Binding-site contacts:
Ligand atom C16 contacts residue PHE101 of chain 1.C at 3.6 Å (hydrophobic).
Ligand atom C15 contacts residue GLU450 of chain 1.D at 3.6 Å.
Ligand atom C3 contacts residue PHE466 of chain 1.D at 3.4 Å (hydrophobic).
Ligand atom C11 contacts residue GLU450 of chain 1.D at 3.5 Å.
Ligand atom O1 contacts residue ALA383 of chain 1.D at 3.0 Å (h-bond).
Ligand atom C11 contacts residue GLU323 of chain 1.C at 3.4 Å.
Ligand atom C5 contacts residue GLY98 of chain 1.C at 3.7 Å.
Ligand atom N2 contacts residue ASN465 of chain 1.D at 2.8 Å (h-bond).
Ligand atom C8 contacts residue ARG95 of chain 1.C at 3.8 Å.
Ligand atom C7 contacts residue ALA383 of chain 1.D at 3.6 Å (hydrophobic).
Ligand atom C17 contacts residue TYR18 of chain 1.C at 3.6 Å (hydrophobic).
Ligand atom N1 contacts residue PHE101 of chain 1.C at 3.5 Å.
Ligand atom N4 contacts residue ALA383 of chain 1.D at 2.9 Å (h-bond).
Ligand atom C2 contacts residue PHE466 of chain 1.D at 3.6 Å (hydrophobic).
Ligand atom O3 contacts residue GLY98 of chain 1.C at 3.6 Å.
Ligand atom O2 contacts residue ARG95 of chain 1.C at 3.4 Å.
Ligand atom O3 contacts residue ARG95 of chain 1.C at 2.9 Å (salt-bridge).
Ligand atom C15 contacts residue ASN465 of chain 1.D at 3.6 Å.
Ligand atom C7 contacts residue ASN465 of chain 1.D at 3.5 Å.
Ligand atom C10 contacts residue GLU450 of chain 1.D at 3.6 Å.
Ligand atom N5 contacts residue ASN465 of chain 1.D at 3.8 Å.
Ligand atom C6 contacts residue ARG95 of chain 1.C at 3.7 Å.
Ligand atom C13 contacts residue TYR18 of chain 1.C at 3.3 Å (hydrophobic).
Ligand atom C11 contacts residue HIS445 of chain 1.D at 3.5 Å.
Ligand atom C17 contacts residue HIS445 of chain 1.D at 3.5 Å.
Ligand atom C3 contacts residue ASN465 of chain 1.D at 3.5 Å.
Ligand atom C9 contacts residue ASN465 of chain 1.D at 3.7 Å.
Ligand atom O1 contacts residue ALA385 of chain 1.D at 3.5 Å (h-bond).
Ligand atom C12 contacts residue HIS445 of chain 1.D at 3.4 Å.
Ligand atom O1 contacts residue ASN384 of chain 1.D at 3.7 Å.
Ligand atom C12 contacts residue TYR18 of chain 1.C at 3.5 Å (hydrophobic).
Ligand atom C6 contacts residue ASN465 of chain 1.D at 3.7 Å.
Ligand atom C8 contacts residue TYR18 of chain 1.C at 3.6 Å (hydrophobic).
Ligand atom N5 contacts residue ALA383 of chain 1.D at 3.5 Å (h-bond).
Ligand atom C10 contacts residue ASN465 of chain 1.D at 3.6 Å.
Ligand atom C2 contacts residue PHE101 of chain 1.C at 3.4 Å (hydrophobic).
Ligand atom C13 contacts residue HIS445 of chain 1.D at 3.7 Å.
Ligand atom O1 contacts residue ARG95 of chain 1.C at 3.6 Å.
Ligand atom C4 contacts residue ASN465 of chain 1.D at 3.6 Å.
Ligand atom C17 contacts residue GLU323 of chain 1.C at 3.7 Å.

Sequence of chain 1.C:
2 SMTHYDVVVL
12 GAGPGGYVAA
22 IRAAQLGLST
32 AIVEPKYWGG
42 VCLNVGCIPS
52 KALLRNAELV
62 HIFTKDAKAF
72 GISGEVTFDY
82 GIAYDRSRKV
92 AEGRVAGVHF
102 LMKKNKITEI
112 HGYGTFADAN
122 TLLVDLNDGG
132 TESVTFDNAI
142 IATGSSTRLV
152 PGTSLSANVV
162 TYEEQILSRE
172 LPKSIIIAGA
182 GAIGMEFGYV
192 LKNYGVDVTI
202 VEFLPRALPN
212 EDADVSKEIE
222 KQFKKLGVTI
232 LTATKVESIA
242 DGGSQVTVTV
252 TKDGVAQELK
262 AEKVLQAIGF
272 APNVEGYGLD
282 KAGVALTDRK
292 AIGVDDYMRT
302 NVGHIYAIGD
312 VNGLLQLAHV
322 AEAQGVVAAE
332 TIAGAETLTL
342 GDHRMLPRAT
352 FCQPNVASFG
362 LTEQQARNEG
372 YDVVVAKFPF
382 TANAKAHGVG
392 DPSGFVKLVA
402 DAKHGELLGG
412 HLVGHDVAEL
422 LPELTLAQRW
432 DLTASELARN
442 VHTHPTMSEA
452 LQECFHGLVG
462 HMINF

The protein below binds the small molecule below.
Small molecule (SMILES): Cc1cc(S(=O)(=O)N(C)CC(=O)Nc2ccn(C)c(=O)c2)c2[nH]ncc2c1

Sequence of chain 1.D:
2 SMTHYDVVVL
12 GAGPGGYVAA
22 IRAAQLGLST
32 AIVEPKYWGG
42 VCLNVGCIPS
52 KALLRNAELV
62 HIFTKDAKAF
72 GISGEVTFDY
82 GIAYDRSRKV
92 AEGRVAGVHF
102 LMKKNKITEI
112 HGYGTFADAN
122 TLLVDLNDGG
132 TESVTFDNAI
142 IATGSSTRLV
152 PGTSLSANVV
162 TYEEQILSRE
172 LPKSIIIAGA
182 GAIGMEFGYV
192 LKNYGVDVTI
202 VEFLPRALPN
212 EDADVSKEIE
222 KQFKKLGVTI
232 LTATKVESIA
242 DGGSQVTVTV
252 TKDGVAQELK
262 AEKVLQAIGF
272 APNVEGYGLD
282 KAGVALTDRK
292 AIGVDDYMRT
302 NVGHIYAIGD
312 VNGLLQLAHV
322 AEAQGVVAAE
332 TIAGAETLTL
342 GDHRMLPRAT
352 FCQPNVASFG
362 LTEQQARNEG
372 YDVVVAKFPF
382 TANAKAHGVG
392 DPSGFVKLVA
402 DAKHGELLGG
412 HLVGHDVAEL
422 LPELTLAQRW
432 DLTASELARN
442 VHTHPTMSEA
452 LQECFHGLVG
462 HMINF